Binding-site contacts:
Ligand atom C3 contacts residue TYR306 of chain 1.B at 3.9 Å (hydrophobic).
Ligand atom C7 contacts residue THR165 of chain 1.B at 4.5 Å.
Ligand atom N2 contacts residue ASN308 of chain 1.B at 2.9 Å (h-bond).
Ligand atom N2 contacts residue TYR307 of chain 1.B at 4.4 Å.
Ligand atom C8 contacts residue TYR306 of chain 1.B at 3.6 Å (hydrophobic).
Ligand atom C7 contacts residue TYR306 of chain 1.B at 3.4 Å (hydrophobic).
Ligand atom C1 contacts residue ASP311 of chain 1.B at 4.4 Å.
Ligand atom C8 contacts residue PRO305 of chain 1.B at 3.9 Å (hydrophobic).
Ligand atom O7 contacts residue ASN308 of chain 1.B at 4.0 Å.
Ligand atom O3 contacts residue TYR306 of chain 1.B at 4.5 Å.
Ligand atom C1 contacts residue ASN308 of chain 1.B at 1.5 Å.
Ligand atom O7 contacts residue THR165 of chain 1.B at 3.9 Å.
Ligand atom C1 contacts residue TYR306 of chain 1.B at 3.6 Å (hydrophobic).
Ligand atom C7 contacts residue ASN308 of chain 1.B at 3.9 Å.
Ligand atom C4 contacts residue ASN308 of chain 1.B at 4.3 Å.
Ligand atom N2 contacts residue TYR306 of chain 1.B at 2.6 Å (h-bond).
Ligand atom C2 contacts residue ASN308 of chain 1.B at 2.5 Å.
Ligand atom O3 contacts residue PRO305 of chain 1.B at 4.2 Å.
Ligand atom C3 contacts residue ASN308 of chain 1.B at 3.8 Å.
Ligand atom C2 contacts residue TYR306 of chain 1.B at 3.5 Å (hydrophobic).
Ligand atom C5 contacts residue ASN308 of chain 1.B at 3.7 Å.
Ligand atom O5 contacts residue ASN308 of chain 1.B at 2.4 Å (h-bond).

A small-molecule ligand and the protein it binds are described below.
Small molecule (SMILES): CC(=O)N[C@@H]1[C@@H](O)[C@H](O)[C@@H](CO)O[C@H]1O

Sequence of chain 1.B:
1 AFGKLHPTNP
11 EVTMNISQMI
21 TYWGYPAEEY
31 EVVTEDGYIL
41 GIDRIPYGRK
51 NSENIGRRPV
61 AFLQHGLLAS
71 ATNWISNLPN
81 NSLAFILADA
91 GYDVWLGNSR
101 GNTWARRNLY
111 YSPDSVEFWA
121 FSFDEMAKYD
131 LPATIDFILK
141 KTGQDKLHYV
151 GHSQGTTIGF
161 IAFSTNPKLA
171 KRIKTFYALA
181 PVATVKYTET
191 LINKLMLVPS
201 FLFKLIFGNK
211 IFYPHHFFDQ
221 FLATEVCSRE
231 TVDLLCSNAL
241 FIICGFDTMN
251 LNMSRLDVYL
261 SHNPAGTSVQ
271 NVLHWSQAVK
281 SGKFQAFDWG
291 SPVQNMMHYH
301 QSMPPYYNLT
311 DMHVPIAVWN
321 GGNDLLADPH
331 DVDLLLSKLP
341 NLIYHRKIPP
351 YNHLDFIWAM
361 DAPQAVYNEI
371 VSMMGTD